Binding-site contacts:
Ligand atom O23 contacts residue LEU197 of chain 1.A at 3.3 Å.
Ligand atom O15 contacts residue GLN92 of chain 1.A at 3.2 Å (h-bond).
Ligand atom S2 contacts residue GOL1 of chain 1.D at 4.0 Å.
Ligand atom C6 contacts residue PHE130 of chain 1.A at 2.8 Å (hydrophobic).
Ligand atom C7 contacts residue PHE130 of chain 1.A at 3.2 Å (hydrophobic).
Ligand atom O22 contacts residue ZN1 of chain 1.B at 3.0 Å.
Ligand atom N24 contacts residue ZN1 of chain 1.B at 1.9 Å.
Ligand atom C3 contacts residue LEU197 of chain 1.A at 4.0 Å (hydrophobic).
Ligand atom S1 contacts residue THR198 of chain 1.A at 3.9 Å.
Ligand atom N24 contacts residue HIS119 of chain 1.A at 3.4 Å (h-bond).
Ligand atom S1 contacts residue ZN1 of chain 1.B at 3.1 Å.
Ligand atom C11 contacts residue GOL1 of chain 1.D at 3.6 Å.
Ligand atom C5 contacts residue LEU197 of chain 1.A at 3.8 Å (hydrophobic).
Ligand atom S2 contacts residue LEU197 of chain 1.A at 3.9 Å.
Ligand atom S1 contacts residue HIS94 of chain 1.A at 3.9 Å.
Ligand atom C16 contacts residue GLN92 of chain 1.A at 3.9 Å.
Ligand atom C4 contacts residue THR199 of chain 1.A at 3.3 Å.
Ligand atom N2 contacts residue PHE130 of chain 1.A at 3.7 Å.
Ligand atom C14 contacts residue PHE130 of chain 1.A at 3.4 Å (hydrophobic).
Ligand atom O15 contacts residue PHE130 of chain 1.A at 3.6 Å.
Ligand atom O22 contacts residue HIS119 of chain 1.A at 3.6 Å.
Ligand atom O22 contacts residue VAL121 of chain 1.A at 3.7 Å.
Ligand atom C3 contacts residue GOL1 of chain 1.D at 3.5 Å.
Ligand atom C5 contacts residue GOL1 of chain 1.D at 4.0 Å.
Ligand atom O25 contacts residue GLN92 of chain 1.A at 3.0 Å (h-bond).
Ligand atom C16 contacts residue PHE130 of chain 1.A at 3.7 Å (hydrophobic).
Ligand atom C4 contacts residue LEU197 of chain 1.A at 4.0 Å (hydrophobic).
Ligand atom N24 contacts residue HIS96 of chain 1.A at 3.3 Å (h-bond).
Ligand atom C1 contacts residue LEU197 of chain 1.A at 3.8 Å (hydrophobic).
Ligand atom S2 contacts residue GLN92 of chain 1.A at 4.0 Å.
Ligand atom C4 contacts residue GOL1 of chain 1.D at 4.0 Å.
Ligand atom N24 contacts residue THR198 of chain 1.A at 2.9 Å (h-bond).
Ligand atom O22 contacts residue HIS94 of chain 1.A at 3.2 Å.
Ligand atom N24 contacts residue HIS94 of chain 1.A at 3.2 Å (h-bond).
Ligand atom O22 contacts residue VAL142 of chain 1.A at 4.0 Å.
Ligand atom O23 contacts residue TRP208 of chain 1.A at 3.7 Å.
Ligand atom O23 contacts residue THR198 of chain 1.A at 2.9 Å (h-bond).
Ligand atom O15 contacts residue GOL1 of chain 1.D at 3.5 Å (h-bond).
Ligand atom N13 contacts residue PHE130 of chain 1.A at 3.5 Å.
Ligand atom C5 contacts residue THR199 of chain 1.A at 3.3 Å.

The small molecule below binds the protein below.
Small molecule (SMILES): NS(=O)(=O)c1ccc(-c2cnc(C(=O)N3CCOCC3)o2)s1

Sequence of chain 1.A:
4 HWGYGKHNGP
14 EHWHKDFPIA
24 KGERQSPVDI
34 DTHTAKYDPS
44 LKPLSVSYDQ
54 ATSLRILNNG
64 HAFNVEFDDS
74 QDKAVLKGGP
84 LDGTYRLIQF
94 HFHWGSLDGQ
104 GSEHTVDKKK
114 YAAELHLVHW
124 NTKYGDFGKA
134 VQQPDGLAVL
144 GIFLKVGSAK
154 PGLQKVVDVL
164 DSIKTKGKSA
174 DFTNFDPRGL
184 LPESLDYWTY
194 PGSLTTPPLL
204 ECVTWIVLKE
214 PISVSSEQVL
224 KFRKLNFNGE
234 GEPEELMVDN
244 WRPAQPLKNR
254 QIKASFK